Binding-site contacts:
Ligand atom CAB contacts residue PHE131 of chain 24.A at 3.8 Å (hydrophobic).
Ligand atom OAD contacts residue ILE113 of chain 24.A at 3.1 Å (h-bond).
Ligand atom CAS contacts residue TYR201 of chain 24.A at 3.7 Å (hydrophobic).
Ligand atom CAI contacts residue PHE155 of chain 24.A at 3.1 Å (hydrophobic).
Ligand atom NAC contacts residue ALA275 of chain 24.A at 3.5 Å.
Ligand atom CAH contacts residue VAL192 of chain 24.A at 3.5 Å (hydrophobic).
Ligand atom CAK contacts residue PHE155 of chain 24.A at 2.9 Å (hydrophobic).
Ligand atom CAF contacts residue GLN202 of chain 24.A at 3.5 Å.
Ligand atom NAC contacts residue THR114 of chain 24.A at 3.1 Å (h-bond).
Ligand atom CAA contacts residue SER178 of chain 24.A at 3.5 Å.
Ligand atom CBA contacts residue ILE111 of chain 24.A at 3.7 Å (hydrophobic).
Ligand atom CAZ contacts residue VAL192 of chain 24.A at 3.6 Å (hydrophobic).
Ligand atom OAW contacts residue ILE111 of chain 24.A at 3.2 Å.
Ligand atom CAL contacts residue THR114 of chain 24.A at 3.8 Å.
Ligand atom OAW contacts residue MET195 of chain 24.A at 3.5 Å.
Ligand atom CAM contacts residue PRO177 of chain 24.A at 3.6 Å (hydrophobic).
Ligand atom CAA contacts residue VAL179 of chain 24.A at 3.1 Å (hydrophobic).
Ligand atom CAB contacts residue PHE135 of chain 24.A at 3.8 Å (hydrophobic).
Ligand atom OAD contacts residue ASP112 of chain 24.A at 3.4 Å.
Ligand atom CAA contacts residue TYR153 of chain 24.A at 3.9 Å (hydrophobic).
Ligand atom CAQ contacts residue ILE113 of chain 24.A at 3.9 Å (hydrophobic).
Ligand atom CAJ contacts residue VAL192 of chain 24.A at 3.7 Å (hydrophobic).
Ligand atom CAR contacts residue TYR201 of chain 24.A at 3.2 Å (hydrophobic).
Ligand atom CAM contacts residue PHE155 of chain 24.A at 3.8 Å (hydrophobic).
Ligand atom CAR contacts residue ASN228 of chain 24.A at 3.7 Å.
Ligand atom CAF contacts residue ASN228 of chain 24.A at 3.8 Å.
Ligand atom CAS contacts residue ASN228 of chain 24.A at 3.8 Å.
Ligand atom CAF contacts residue TRP203 of chain 24.A at 3.7 Å (hydrophobic).
Ligand atom CAH contacts residue PHE135 of chain 24.A at 3.4 Å (hydrophobic).
Ligand atom CBB contacts residue ASN228 of chain 24.A at 3.7 Å.
Ligand atom CAG contacts residue ASN228 of chain 24.A at 3.3 Å.
Ligand atom CAN contacts residue PHE135 of chain 24.A at 3.4 Å (hydrophobic).
Ligand atom CAG contacts residue GLN202 of chain 24.A at 3.5 Å.
Ligand atom CAA contacts residue PRO177 of chain 24.A at 3.5 Å (hydrophobic).
Ligand atom OAV contacts residue VAL190 of chain 24.A at 3.9 Å.
Ligand atom CAJ contacts residue PHE135 of chain 24.A at 3.1 Å (hydrophobic).
Ligand atom CAY contacts residue THR114 of chain 24.A at 3.8 Å.
Ligand atom CAE contacts residue PHE137 of chain 24.A at 3.9 Å (hydrophobic).
Ligand atom NBE contacts residue TRP203 of chain 24.A at 3.8 Å.
Ligand atom NAT contacts residue PHE155 of chain 24.A at 3.6 Å.

Sequence of chain 24.C:
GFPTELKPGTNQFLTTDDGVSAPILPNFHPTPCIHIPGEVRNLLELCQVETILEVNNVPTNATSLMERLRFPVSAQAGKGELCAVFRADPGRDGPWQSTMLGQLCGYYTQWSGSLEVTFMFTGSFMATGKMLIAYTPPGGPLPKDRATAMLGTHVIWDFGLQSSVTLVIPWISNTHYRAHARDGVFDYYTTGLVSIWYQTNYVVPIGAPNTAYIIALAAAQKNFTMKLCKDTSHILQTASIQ

This protein binds this small molecule.
Small molecule (SMILES): CCO/N=C/c1ccc(OCC[C@@H](C)CCN2CCN(c3ccnc(N)c3)C2=O)cc1

Sequence of chain 24.A:
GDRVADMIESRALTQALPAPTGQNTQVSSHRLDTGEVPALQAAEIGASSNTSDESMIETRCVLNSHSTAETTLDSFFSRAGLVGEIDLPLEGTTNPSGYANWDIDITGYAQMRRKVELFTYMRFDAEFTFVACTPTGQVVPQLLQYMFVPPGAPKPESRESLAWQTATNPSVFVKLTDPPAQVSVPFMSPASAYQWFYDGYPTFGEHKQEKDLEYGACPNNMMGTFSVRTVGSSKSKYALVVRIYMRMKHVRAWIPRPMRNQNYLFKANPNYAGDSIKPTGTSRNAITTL

Sequence of chain 25.C:
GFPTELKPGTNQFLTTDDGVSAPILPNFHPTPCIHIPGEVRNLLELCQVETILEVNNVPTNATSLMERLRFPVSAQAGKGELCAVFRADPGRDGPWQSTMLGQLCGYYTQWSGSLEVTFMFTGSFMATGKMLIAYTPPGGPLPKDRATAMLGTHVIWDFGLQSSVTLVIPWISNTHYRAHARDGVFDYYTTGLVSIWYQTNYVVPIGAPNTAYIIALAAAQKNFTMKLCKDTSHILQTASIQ